A protein and the small-molecule ligand that binds it are described below.
Small molecule (SMILES): N[C@@H](CC(=O)O)C(=O)O

Binding-site contacts:
Ligand atom C contacts residue MET849 of chain 1.B at 4.2 Å (hydrophobic).
Ligand atom OD1 contacts residue GLN987 of chain 1.B at 4.4 Å.
Ligand atom CB contacts residue LEU905 of chain 1.B at 4.1 Å (hydrophobic).
Ligand atom O contacts residue MET849 of chain 1.B at 4.2 Å.
Ligand atom O contacts residue PRO669 of chain 1.B at 4.1 Å.
Ligand atom CB contacts residue MET849 of chain 1.B at 4.2 Å (hydrophobic).
Ligand atom CG contacts residue GLN697 of chain 1.B at 3.3 Å.
Ligand atom N contacts residue GLN697 of chain 1.B at 2.7 Å (h-bond).
Ligand atom OD2 contacts residue LYS853 of chain 1.B at 2.7 Å (salt-bridge).
Ligand atom CG contacts residue ASN988 of chain 1.B at 4.1 Å.
Ligand atom OD2 contacts residue ASN988 of chain 1.B at 4.1 Å.
Ligand atom OD2 contacts residue MET986 of chain 1.B at 4.2 Å.
Ligand atom C contacts residue ARG665 of chain 1.B at 3.5 Å.
Ligand atom CA contacts residue ARG665 of chain 1.B at 4.2 Å.
Ligand atom CG contacts residue LEU905 of chain 1.B at 4.3 Å (hydrophobic).
Ligand atom O contacts residue ARG665 of chain 1.B at 2.8 Å (salt-bridge).
Ligand atom CG contacts residue ARG912 of chain 1.B at 3.5 Å.
Ligand atom CB contacts residue GLN697 of chain 1.B at 4.2 Å.
Ligand atom CA contacts residue LEU905 of chain 1.B at 4.2 Å (hydrophobic).
Ligand atom N contacts residue ASN988 of chain 1.B at 2.8 Å (h-bond).
Ligand atom OXT contacts residue ASN988 of chain 1.B at 3.1 Å (h-bond).
Ligand atom CG contacts residue LYS853 of chain 1.B at 3.6 Å.
Ligand atom CA contacts residue GLN697 of chain 1.B at 3.9 Å.
Ligand atom CB contacts residue ASN988 of chain 1.B at 3.5 Å.
Ligand atom OD2 contacts residue ARG912 of chain 1.B at 2.8 Å (salt-bridge).
Ligand atom CA contacts residue ASN988 of chain 1.B at 3.6 Å.
Ligand atom OD1 contacts residue GLN697 of chain 1.B at 2.8 Å (h-bond).
Ligand atom OD1 contacts residue LEU905 of chain 1.B at 4.0 Å.
Ligand atom OXT contacts residue MET849 of chain 1.B at 3.5 Å.
Ligand atom OD2 contacts residue GLN987 of chain 1.B at 3.5 Å.
Ligand atom OD2 contacts residue GLN697 of chain 1.B at 3.6 Å.
Ligand atom O contacts residue LEU905 of chain 1.B at 3.6 Å.
Ligand atom C contacts residue LEU905 of chain 1.B at 4.3 Å (hydrophobic).
Ligand atom CB contacts residue LYS853 of chain 1.B at 3.6 Å.
Ligand atom N contacts residue ARG665 of chain 1.B at 3.1 Å (salt-bridge).
Ligand atom C contacts residue ASN988 of chain 1.B at 4.1 Å.
Ligand atom CG contacts residue GLN987 of chain 1.B at 4.4 Å.
Ligand atom OXT contacts residue ARG665 of chain 1.B at 2.9 Å (salt-bridge).
Ligand atom OD1 contacts residue ARG912 of chain 1.B at 2.8 Å (salt-bridge).

Sequence of chain 1.B:
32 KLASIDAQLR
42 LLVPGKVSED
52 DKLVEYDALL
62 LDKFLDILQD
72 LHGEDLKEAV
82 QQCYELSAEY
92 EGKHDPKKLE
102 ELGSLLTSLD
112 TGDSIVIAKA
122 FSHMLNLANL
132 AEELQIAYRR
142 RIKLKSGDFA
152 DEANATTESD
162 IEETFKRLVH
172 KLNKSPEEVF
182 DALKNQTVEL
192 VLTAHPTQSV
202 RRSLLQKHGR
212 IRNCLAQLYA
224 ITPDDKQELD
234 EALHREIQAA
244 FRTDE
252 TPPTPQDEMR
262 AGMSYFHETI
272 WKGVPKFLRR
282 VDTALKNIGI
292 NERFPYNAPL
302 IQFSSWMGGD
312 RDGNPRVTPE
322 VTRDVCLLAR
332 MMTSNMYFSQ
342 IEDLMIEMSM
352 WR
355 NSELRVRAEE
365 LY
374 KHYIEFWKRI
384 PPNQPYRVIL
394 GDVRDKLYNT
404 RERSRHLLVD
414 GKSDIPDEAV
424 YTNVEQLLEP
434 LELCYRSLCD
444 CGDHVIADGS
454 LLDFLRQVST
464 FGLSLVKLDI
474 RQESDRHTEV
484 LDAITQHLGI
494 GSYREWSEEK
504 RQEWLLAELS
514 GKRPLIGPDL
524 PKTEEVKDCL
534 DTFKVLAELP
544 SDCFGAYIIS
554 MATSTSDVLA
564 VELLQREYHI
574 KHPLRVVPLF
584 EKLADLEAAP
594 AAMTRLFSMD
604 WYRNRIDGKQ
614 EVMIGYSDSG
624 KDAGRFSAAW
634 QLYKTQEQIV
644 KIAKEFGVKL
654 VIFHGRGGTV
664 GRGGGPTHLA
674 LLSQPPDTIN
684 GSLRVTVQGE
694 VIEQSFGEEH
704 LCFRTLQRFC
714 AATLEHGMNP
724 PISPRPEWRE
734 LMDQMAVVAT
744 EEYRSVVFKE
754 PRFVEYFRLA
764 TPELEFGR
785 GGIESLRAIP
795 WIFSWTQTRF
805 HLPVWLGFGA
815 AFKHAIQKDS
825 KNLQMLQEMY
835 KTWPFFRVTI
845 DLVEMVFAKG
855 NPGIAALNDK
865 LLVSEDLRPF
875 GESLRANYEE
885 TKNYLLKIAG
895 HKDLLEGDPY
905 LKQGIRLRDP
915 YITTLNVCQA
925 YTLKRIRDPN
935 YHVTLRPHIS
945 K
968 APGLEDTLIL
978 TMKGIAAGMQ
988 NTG